This small molecule binds to this protein.
Small molecule (SMILES): CCO/N=C/c1ccc(OCC[C@@H](C)CCN2CCN(c3ccnc(C(N)=O)c3)C2=O)cc1

Binding-site contacts:
Ligand atom CAL contacts residue PHE155 of chain 5.A at 3.6 Å (hydrophobic).
Ligand atom CBC contacts residue ASN228 of chain 5.A at 3.8 Å.
Ligand atom CAG contacts residue ASN228 of chain 5.A at 3.6 Å.
Ligand atom CAT contacts residue ASN228 of chain 5.A at 3.5 Å.
Ligand atom OAD contacts residue ALA275 of chain 5.A at 3.2 Å.
Ligand atom OAE contacts residue ILE113 of chain 5.A at 3.3 Å (h-bond).
Ligand atom CAS contacts residue TYR201 of chain 5.A at 3.5 Å (hydrophobic).
Ligand atom CAI contacts residue PHE135 of chain 5.A at 3.7 Å (hydrophobic).
Ligand atom OAD contacts residue LYS274 of chain 5.A at 3.1 Å (salt-bridge).
Ligand atom CAA contacts residue TYR153 of chain 5.A at 3.5 Å (hydrophobic).
Ligand atom NAC contacts residue THR114 of chain 5.A at 3.3 Å (h-bond).
Ligand atom CAL contacts residue ILE111 of chain 5.A at 3.7 Å (hydrophobic).
Ligand atom CBB contacts residue ILE111 of chain 5.A at 3.6 Å (hydrophobic).
Ligand atom NAC contacts residue ASP112 of chain 5.A at 2.5 Å (salt-bridge).
Ligand atom CAS contacts residue TRP203 of chain 5.A at 3.8 Å (hydrophobic).
Ligand atom CAY contacts residue THR114 of chain 5.A at 3.8 Å.
Ligand atom CAA contacts residue VAL179 of chain 5.A at 3.2 Å (hydrophobic).
Ligand atom CAN contacts residue PRO177 of chain 5.A at 3.4 Å (hydrophobic).
Ligand atom CAT contacts residue TRP203 of chain 5.A at 3.6 Å (hydrophobic).
Ligand atom CAZ contacts residue TRP203 of chain 5.A at 3.5 Å (hydrophobic).
Ligand atom CAH contacts residue TRP203 of chain 5.A at 3.5 Å (hydrophobic).
Ligand atom CAO contacts residue ILE111 of chain 5.A at 3.8 Å (hydrophobic).
Ligand atom CAH contacts residue GLN202 of chain 5.A at 3.2 Å.
Ligand atom NBG contacts residue TRP203 of chain 5.A at 3.3 Å.
Ligand atom CBC contacts residue TRP203 of chain 5.A at 3.6 Å (hydrophobic).
Ligand atom CAJ contacts residue PHE155 of chain 5.A at 3.7 Å (hydrophobic).
Ligand atom OAX contacts residue ILE111 of chain 5.A at 3.5 Å.
Ligand atom CAP contacts residue ILE111 of chain 5.A at 3.8 Å (hydrophobic).
Ligand atom CAF contacts residue PHE137 of chain 5.A at 3.8 Å (hydrophobic).
Ligand atom CAY contacts residue ASP112 of chain 5.A at 3.8 Å.
Ligand atom CAH contacts residue ASN228 of chain 5.A at 3.4 Å.
Ligand atom CAN contacts residue PHE155 of chain 5.A at 3.8 Å (hydrophobic).
Ligand atom NAU contacts residue PHE155 of chain 5.A at 3.7 Å.
Ligand atom CAA contacts residue PRO177 of chain 5.A at 3.5 Å (hydrophobic).
Ligand atom OAX contacts residue MET195 of chain 5.A at 3.6 Å.
Ligand atom CAG contacts residue TRP203 of chain 5.A at 3.7 Å (hydrophobic).
Ligand atom CAK contacts residue PHE135 of chain 5.A at 3.6 Å (hydrophobic).
Ligand atom CAA contacts residue SER178 of chain 5.A at 3.5 Å.
Ligand atom OAE contacts residue ASP112 of chain 5.A at 3.6 Å.
Ligand atom CAG contacts residue GLN202 of chain 5.A at 3.3 Å.

Sequence of chain 5.C:
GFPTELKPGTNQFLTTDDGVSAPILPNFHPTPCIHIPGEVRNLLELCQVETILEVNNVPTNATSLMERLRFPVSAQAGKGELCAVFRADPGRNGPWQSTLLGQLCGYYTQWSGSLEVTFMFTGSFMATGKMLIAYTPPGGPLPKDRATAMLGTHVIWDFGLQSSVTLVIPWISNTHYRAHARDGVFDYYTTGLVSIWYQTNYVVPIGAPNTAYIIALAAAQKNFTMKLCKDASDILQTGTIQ

Sequence of chain 5.A:
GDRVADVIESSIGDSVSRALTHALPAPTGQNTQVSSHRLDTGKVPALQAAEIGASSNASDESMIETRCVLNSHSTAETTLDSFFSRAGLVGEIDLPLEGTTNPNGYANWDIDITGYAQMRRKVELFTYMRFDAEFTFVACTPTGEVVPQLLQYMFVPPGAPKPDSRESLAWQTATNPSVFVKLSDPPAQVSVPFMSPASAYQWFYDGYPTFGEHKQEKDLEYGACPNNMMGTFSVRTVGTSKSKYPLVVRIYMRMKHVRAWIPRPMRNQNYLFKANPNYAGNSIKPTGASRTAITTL

Sequence of chain 1.C:
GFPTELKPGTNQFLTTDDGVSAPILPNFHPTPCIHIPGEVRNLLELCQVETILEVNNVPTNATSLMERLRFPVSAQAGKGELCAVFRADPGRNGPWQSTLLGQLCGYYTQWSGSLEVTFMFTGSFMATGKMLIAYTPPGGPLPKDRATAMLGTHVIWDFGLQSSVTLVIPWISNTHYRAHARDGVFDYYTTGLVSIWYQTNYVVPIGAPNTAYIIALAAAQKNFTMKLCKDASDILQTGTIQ